A small-molecule ligand and the protein it binds are described below.
Small molecule (SMILES): OC[C@H]1O[C@H](O)[C@H](O)[C@@H](O)[C@@H]1O

Sequence of chain 1.C:
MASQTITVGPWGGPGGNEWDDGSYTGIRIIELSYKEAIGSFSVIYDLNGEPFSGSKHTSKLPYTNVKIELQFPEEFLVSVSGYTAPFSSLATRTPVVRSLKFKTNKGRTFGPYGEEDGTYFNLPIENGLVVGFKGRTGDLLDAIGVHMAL

Binding-site contacts:
Ligand atom O6 contacts residue ASP142 of chain 1.C at 2.3 Å (salt-bridge).
Ligand atom C5 contacts residue GLY138 of chain 1.C at 4.5 Å.
Ligand atom C1 contacts residue GLY138 of chain 1.C at 4.2 Å.
Ligand atom O6 contacts residue THR137 of chain 1.C at 4.4 Å.
Ligand atom C4 contacts residue GLY15 of chain 1.C at 4.2 Å.
Ligand atom O6 contacts residue ASP139 of chain 1.C at 3.3 Å (salt-bridge).
Ligand atom O5 contacts residue ASP139 of chain 1.C at 3.0 Å (salt-bridge).
Ligand atom O1 contacts residue ASP139 of chain 1.C at 3.1 Å (salt-bridge).
Ligand atom C6 contacts residue GLY138 of chain 1.C at 4.4 Å.
Ligand atom O5 contacts residue GLY138 of chain 1.C at 3.9 Å.
Ligand atom O5 contacts residue LEU90 of chain 1.C at 4.3 Å.
Ligand atom C5 contacts residue LEU90 of chain 1.C at 3.8 Å (hydrophobic).
Ligand atom O4 contacts residue ASP142 of chain 1.C at 2.4 Å (salt-bridge).
Ligand atom O4 contacts residue GLY16 of chain 1.C at 3.6 Å.
Ligand atom O4 contacts residue THR94 of chain 1.C at 3.7 Å.
Ligand atom C6 contacts residue LEU140 of chain 1.C at 3.4 Å (hydrophobic).
Ligand atom C1 contacts residue LEU90 of chain 1.C at 4.3 Å (hydrophobic).
Ligand atom C6 contacts residue VAL96 of chain 1.C at 4.3 Å (hydrophobic).
Ligand atom C5 contacts residue ASP142 of chain 1.C at 3.9 Å.
Ligand atom C6 contacts residue ASP139 of chain 1.C at 3.9 Å.
Ligand atom C4 contacts residue GLY138 of chain 1.C at 4.5 Å.
Ligand atom O6 contacts residue GLY138 of chain 1.C at 3.2 Å.
Ligand atom O6 contacts residue GLY16 of chain 1.C at 4.4 Å.
Ligand atom O5 contacts residue LEU140 of chain 1.C at 4.5 Å.
Ligand atom C4 contacts residue GLY16 of chain 1.C at 3.5 Å.
Ligand atom O4 contacts residue GLY15 of chain 1.C at 3.6 Å.
Ligand atom O6 contacts residue LEU140 of chain 1.C at 3.1 Å (h-bond).
Ligand atom C5 contacts residue ASP139 of chain 1.C at 4.1 Å.
Ligand atom C3 contacts residue ASP142 of chain 1.C at 4.5 Å.
Ligand atom C2 contacts residue GLY16 of chain 1.C at 4.4 Å.
Ligand atom O3 contacts residue GLY15 of chain 1.C at 4.0 Å.
Ligand atom C6 contacts residue ASP142 of chain 1.C at 3.4 Å.
Ligand atom C3 contacts residue GLY16 of chain 1.C at 3.8 Å.
Ligand atom O1 contacts residue LEU90 of chain 1.C at 3.2 Å.
Ligand atom C1 contacts residue ASP139 of chain 1.C at 3.5 Å.
Ligand atom C4 contacts residue ASP142 of chain 1.C at 3.2 Å.
Ligand atom C6 contacts residue LEU90 of chain 1.C at 3.9 Å (hydrophobic).
Ligand atom O3 contacts residue GLY16 of chain 1.C at 3.1 Å (h-bond).
Ligand atom C2 contacts residue GLY138 of chain 1.C at 4.3 Å.